Binding-site contacts:
Ligand atom O contacts residue GLY141 of chain 1.A at 3.2 Å.
Ligand atom OXT contacts residue ARG96 of chain 1.A at 2.8 Å (salt-bridge).
Ligand atom CD contacts residue THR143 of chain 1.A at 3.3 Å.
Ligand atom N contacts residue TYR61 of chain 1.A at 4.1 Å.
Ligand atom C contacts residue ARG96 of chain 1.A at 3.5 Å.
Ligand atom C contacts residue TYR61 of chain 1.A at 3.6 Å (hydrophobic).
Ligand atom N contacts residue GLU193 of chain 1.A at 2.8 Å (salt-bridge).
Ligand atom CD contacts residue LEU138 of chain 1.A at 4.1 Å (hydrophobic).
Ligand atom OE1 contacts residue THR143 of chain 1.A at 3.1 Å (h-bond).
Ligand atom CA contacts residue PRO89 of chain 1.A at 4.1 Å (hydrophobic).
Ligand atom O contacts residue SER142 of chain 1.A at 2.8 Å (h-bond).
Ligand atom OE1 contacts residue GLY141 of chain 1.A at 3.8 Å.
Ligand atom CA contacts residue THR91 of chain 1.A at 3.4 Å.
Ligand atom CB contacts residue TYR61 of chain 1.A at 3.5 Å (hydrophobic).
Ligand atom CB contacts residue LEU138 of chain 1.A at 4.0 Å (hydrophobic).
Ligand atom CG contacts residue GLU193 of chain 1.A at 3.5 Å.
Ligand atom O contacts residue TYR61 of chain 1.A at 3.4 Å.
Ligand atom OE1 contacts residue SER142 of chain 1.A at 3.4 Å (h-bond).
Ligand atom OXT contacts residue SER142 of chain 1.A at 4.0 Å.
Ligand atom CA contacts residue TYR61 of chain 1.A at 4.0 Å (hydrophobic).
Ligand atom C contacts residue THR91 of chain 1.A at 3.7 Å.
Ligand atom N contacts residue TYR220 of chain 1.A at 3.7 Å.
Ligand atom OXT contacts residue LEU90 of chain 1.A at 3.5 Å.
Ligand atom OE2 contacts residue GLU193 of chain 1.A at 3.7 Å.
Ligand atom OXT contacts residue TYR61 of chain 1.A at 3.5 Å.
Ligand atom OE2 contacts residue THR143 of chain 1.A at 2.6 Å (h-bond).
Ligand atom CB contacts residue GLU193 of chain 1.A at 4.0 Å.
Ligand atom CG contacts residue TYR61 of chain 1.A at 4.2 Å (hydrophobic).
Ligand atom OXT contacts residue PRO89 of chain 1.A at 3.6 Å.
Ligand atom N contacts residue SER142 of chain 1.A at 4.0 Å.
Ligand atom C contacts residue SER142 of chain 1.A at 3.4 Å.
Ligand atom OXT contacts residue THR91 of chain 1.A at 2.9 Å (h-bond).
Ligand atom CA contacts residue GLU193 of chain 1.A at 3.3 Å.
Ligand atom N contacts residue THR91 of chain 1.A at 2.9 Å (h-bond).
Ligand atom CA contacts residue SER142 of chain 1.A at 3.3 Å.
Ligand atom N contacts residue PRO89 of chain 1.A at 3.0 Å (h-bond).
Ligand atom OE1 contacts residue LEU138 of chain 1.A at 4.2 Å.
Ligand atom O contacts residue ARG96 of chain 1.A at 2.9 Å (salt-bridge).
Ligand atom CD contacts residue GLU193 of chain 1.A at 3.8 Å.
Ligand atom CG contacts residue LEU138 of chain 1.A at 3.8 Å (hydrophobic).

The protein below binds the small molecule below.
Small molecule (SMILES): N[C@@H](CCC(=O)O)C(=O)O

Sequence of chain 1.A:
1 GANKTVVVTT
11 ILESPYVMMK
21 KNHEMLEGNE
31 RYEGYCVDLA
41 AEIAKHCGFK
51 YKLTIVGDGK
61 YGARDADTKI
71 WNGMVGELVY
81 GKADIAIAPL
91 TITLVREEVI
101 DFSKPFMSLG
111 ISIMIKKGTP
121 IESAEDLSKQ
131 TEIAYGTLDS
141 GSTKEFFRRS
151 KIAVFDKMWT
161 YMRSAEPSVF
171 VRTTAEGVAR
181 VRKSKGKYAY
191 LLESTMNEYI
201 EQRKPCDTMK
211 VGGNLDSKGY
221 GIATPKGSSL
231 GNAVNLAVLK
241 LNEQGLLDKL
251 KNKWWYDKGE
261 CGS